Binding-site contacts:
Ligand atom O6 contacts residue TYR134 of chain 2.A at 3.6 Å.
Ligand atom C1 contacts residue TYR134 of chain 2.A at 3.5 Å (hydrophobic).
Ligand atom C6 contacts residue GLY23 of chain 2.C at 3.8 Å.
Ligand atom C1 contacts residue ASN117 of chain 2.A at 1.4 Å.
Ligand atom C8 contacts residue ASP289 of chain 2.A at 3.8 Å.
Ligand atom O5 contacts residue SER119 of chain 2.A at 4.2 Å.
Ligand atom C6 contacts residue TYR134 of chain 2.A at 4.2 Å (hydrophobic).
Ligand atom O7 contacts residue THR104 of chain 2.A at 3.2 Å.
Ligand atom O6 contacts residue ARG24 of chain 2.C at 2.5 Å (salt-bridge).
Ligand atom O5 contacts residue ASN117 of chain 2.A at 2.4 Å (h-bond).
Ligand atom C6 contacts residue GLN25 of chain 2.C at 3.5 Å.
Ligand atom C5 contacts residue SER119 of chain 2.A at 4.1 Å.
Ligand atom C6 contacts residue SER119 of chain 2.A at 3.3 Å.
Ligand atom C8 contacts residue TYR134 of chain 2.A at 4.4 Å (hydrophobic).
Ligand atom C6 contacts residue ARG24 of chain 2.C at 3.6 Å.
Ligand atom O6 contacts residue GLN25 of chain 2.C at 2.9 Å (h-bond).
Ligand atom O4 contacts residue ARG72 of chain 2.C at 3.3 Å (salt-bridge).
Ligand atom O7 contacts residue TYR134 of chain 2.A at 3.0 Å.
Ligand atom C4 contacts residue ASN117 of chain 2.A at 4.2 Å.
Ligand atom O5 contacts residue GLN25 of chain 2.C at 3.9 Å.
Ligand atom C2 contacts residue ASN117 of chain 2.A at 2.5 Å.
Ligand atom C7 contacts residue ASN117 of chain 2.A at 3.2 Å.
Ligand atom C8 contacts residue THR104 of chain 2.A at 4.5 Å.
Ligand atom N2 contacts residue ASN117 of chain 2.A at 2.9 Å (h-bond).
Ligand atom O6 contacts residue SER119 of chain 2.A at 2.6 Å (h-bond).
Ligand atom C3 contacts residue TYR134 of chain 2.A at 3.9 Å (hydrophobic).
Ligand atom C7 contacts residue THR104 of chain 2.A at 4.3 Å.
Ligand atom O5 contacts residue TYR134 of chain 2.A at 3.8 Å.
Ligand atom C5 contacts residue ASN117 of chain 2.A at 3.7 Å.
Ligand atom C7 contacts residue TYR134 of chain 2.A at 4.0 Å (hydrophobic).
Ligand atom C2 contacts residue TYR134 of chain 2.A at 4.3 Å (hydrophobic).
Ligand atom C8 contacts residue LEU136 of chain 2.A at 4.3 Å (hydrophobic).
Ligand atom C4 contacts residue TYR134 of chain 2.A at 4.3 Å (hydrophobic).
Ligand atom O6 contacts residue GLY23 of chain 2.C at 3.0 Å.
Ligand atom O7 contacts residue ASN117 of chain 2.A at 3.2 Å (h-bond).
Ligand atom C3 contacts residue ASN117 of chain 2.A at 3.8 Å.
Ligand atom C8 contacts residue ARG96 of chain 2.C at 3.7 Å.
Ligand atom C5 contacts residue TYR134 of chain 2.A at 3.6 Å (hydrophobic).
Ligand atom O4 contacts residue TYR134 of chain 2.A at 4.2 Å.
Ligand atom C8 contacts residue ASN117 of chain 2.A at 4.4 Å.

Sequence of chain 2.C:
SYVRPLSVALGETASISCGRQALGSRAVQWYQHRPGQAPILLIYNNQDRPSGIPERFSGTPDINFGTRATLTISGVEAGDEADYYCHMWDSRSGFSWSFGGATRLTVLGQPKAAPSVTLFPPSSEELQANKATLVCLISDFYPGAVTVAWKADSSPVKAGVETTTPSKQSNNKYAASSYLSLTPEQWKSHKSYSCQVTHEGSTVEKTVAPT

Sequence of chain 2.A:
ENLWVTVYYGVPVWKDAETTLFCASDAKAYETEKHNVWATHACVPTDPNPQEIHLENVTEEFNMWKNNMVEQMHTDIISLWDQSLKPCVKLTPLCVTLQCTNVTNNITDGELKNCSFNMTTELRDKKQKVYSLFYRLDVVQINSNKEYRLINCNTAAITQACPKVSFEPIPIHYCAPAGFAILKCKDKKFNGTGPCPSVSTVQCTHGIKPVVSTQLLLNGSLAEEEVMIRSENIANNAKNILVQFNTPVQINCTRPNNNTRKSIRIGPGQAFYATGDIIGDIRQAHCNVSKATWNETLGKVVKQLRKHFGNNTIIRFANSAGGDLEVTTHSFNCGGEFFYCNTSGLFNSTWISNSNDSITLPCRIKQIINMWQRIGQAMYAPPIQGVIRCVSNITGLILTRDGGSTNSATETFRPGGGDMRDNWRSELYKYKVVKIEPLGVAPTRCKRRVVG

This protein binds this small molecule.
Small molecule (SMILES): CC(=O)N[C@H]1[C@H](O[C@H]2[C@H](O)[C@@H](NC(C)=O)CO[C@@H]2CO)O[C@H](CO)[C@@H](O[C@@H]2O[C@H](CO[C@H]3O[C@H](CO[C@H]4O[C@H](CO)[C@@H](O)[C@H](O)[C@@H]4O)[C@@H](O)[C@H](O)[C@@H]3O)[C@@H](O)[C@H](O[C@H]3O[C@H](CO)[C@@H](O)[C@H](O)[C@@H]3O[C@H]3O[C@H](CO)[C@@H](O)[C@H](O)[C@@H]3O[C@H]3O[C@H](CO)[C@@H](O)[C@H](O)[C@@H]3O)[C@@H]2O)[C@@H]1O